Sequence of chain 1.A:
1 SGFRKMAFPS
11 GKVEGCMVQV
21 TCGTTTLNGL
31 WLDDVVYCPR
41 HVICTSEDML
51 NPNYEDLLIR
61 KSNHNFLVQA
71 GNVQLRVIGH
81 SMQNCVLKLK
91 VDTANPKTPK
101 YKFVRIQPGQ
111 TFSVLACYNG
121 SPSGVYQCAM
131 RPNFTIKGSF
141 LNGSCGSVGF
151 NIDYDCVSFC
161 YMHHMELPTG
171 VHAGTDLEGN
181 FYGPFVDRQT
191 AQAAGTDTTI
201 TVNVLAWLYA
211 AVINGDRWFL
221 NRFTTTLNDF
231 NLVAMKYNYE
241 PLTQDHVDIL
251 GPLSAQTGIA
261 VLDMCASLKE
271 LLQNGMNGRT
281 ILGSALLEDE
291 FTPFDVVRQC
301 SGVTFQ

Binding-site contacts:
Ligand atom N2 contacts residue PHE140 of chain 2.A at 3.3 Å (h-bond).
Ligand atom C19 contacts residue ASP187 of chain 2.A at 3.5 Å.
Ligand atom N4 contacts residue GLU166 of chain 2.A at 2.8 Å (salt-bridge).
Ligand atom N2 contacts residue GLU166 of chain 2.A at 3.0 Å (salt-bridge).
Ligand atom N1 contacts residue CYS145 of chain 2.A at 3.1 Å (h-bond).
Ligand atom F2 contacts residue MET165 of chain 2.A at 3.7 Å.
Ligand atom C21 contacts residue GLU166 of chain 2.A at 3.6 Å.
Ligand atom C22 contacts residue GLU166 of chain 2.A at 3.5 Å.
Ligand atom C19 contacts residue ARG188 of chain 2.A at 3.5 Å.
Ligand atom C4 contacts residue CYS145 of chain 2.A at 3.4 Å (hydrophobic).
Ligand atom O4 contacts residue ARG188 of chain 2.A at 3.7 Å.
Ligand atom O1 contacts residue HIS172 of chain 2.A at 3.7 Å.
Ligand atom N5 contacts residue CYS145 of chain 2.A at 2.7 Å (h-bond).
Ligand atom C2 contacts residue CYS145 of chain 2.A at 2.9 Å (hydrophobic).
Ligand atom F1 contacts residue GLU166 of chain 2.A at 3.2 Å.
Ligand atom C20 contacts residue TYR54 of chain 2.A at 3.5 Å (hydrophobic).
Ligand atom O3 contacts residue GLU166 of chain 2.A at 2.9 Å (salt-bridge).
Ligand atom C8 contacts residue HIS163 of chain 2.A at 3.7 Å.
Ligand atom C23 contacts residue GLU166 of chain 2.A at 3.2 Å.
Ligand atom C12 contacts residue HIS41 of chain 2.A at 3.7 Å.
Ligand atom C7 contacts residue ASN142 of chain 2.A at 3.5 Å.
Ligand atom O4 contacts residue GLN189 of chain 2.A at 3.4 Å.
Ligand atom N1 contacts residue HIS164 of chain 2.A at 3.0 Å (h-bond).
Ligand atom O1 contacts residue GLU166 of chain 2.A at 3.6 Å.
Ligand atom O1 contacts residue PHE140 of chain 2.A at 3.5 Å.
Ligand atom C20 contacts residue MET49 of chain 2.A at 3.6 Å (hydrophobic).
Ligand atom F2 contacts residue GLU166 of chain 2.A at 3.0 Å.
Ligand atom N5 contacts residue GLY143 of chain 2.A at 3.1 Å (h-bond).
Ligand atom F3 contacts residue GLN192 of chain 2.A at 3.1 Å.
Ligand atom C3 contacts residue CYS145 of chain 2.A at 1.8 Å (hydrophobic).
Ligand atom N5 contacts residue SER144 of chain 2.A at 3.4 Å (h-bond).
Ligand atom C6 contacts residue ASN142 of chain 2.A at 3.2 Å.
Ligand atom F3 contacts residue THR190 of chain 2.A at 3.1 Å.
Ligand atom F2 contacts residue LEU167 of chain 2.A at 3.4 Å.
Ligand atom C20 contacts residue HIS41 of chain 2.A at 3.6 Å.
Ligand atom O3 contacts residue MET165 of chain 2.A at 3.2 Å.
Ligand atom O1 contacts residue HIS163 of chain 2.A at 2.7 Å (h-bond).
Ligand atom C8 contacts residue GLU166 of chain 2.A at 3.5 Å.
Ligand atom C20 contacts residue ASP187 of chain 2.A at 3.5 Å.
Ligand atom C9 contacts residue HIS164 of chain 2.A at 3.6 Å.

Sequence of chain 2.A:
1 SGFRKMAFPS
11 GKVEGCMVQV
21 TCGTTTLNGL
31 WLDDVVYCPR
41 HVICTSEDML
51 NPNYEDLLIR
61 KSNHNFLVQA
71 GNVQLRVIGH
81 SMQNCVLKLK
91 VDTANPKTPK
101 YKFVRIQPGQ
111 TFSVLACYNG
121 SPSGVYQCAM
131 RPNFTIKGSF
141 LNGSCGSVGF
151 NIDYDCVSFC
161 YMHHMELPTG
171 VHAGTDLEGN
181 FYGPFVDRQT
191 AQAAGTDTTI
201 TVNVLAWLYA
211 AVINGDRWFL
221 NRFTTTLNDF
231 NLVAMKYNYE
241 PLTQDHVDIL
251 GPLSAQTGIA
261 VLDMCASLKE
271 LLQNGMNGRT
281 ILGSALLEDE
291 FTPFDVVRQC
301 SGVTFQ

This protein binds this small molecule.
Small molecule (SMILES): [H]/N=C/[C@H](C[C@@H]1CCNC1=O)NC(=O)[C@@H]1[C@@H]2[C@H](CN1C(=O)[C@@H](NC(=O)C(F)(F)F)C(C)(C)C)C2(C)C